Sequence of chain 1.A:
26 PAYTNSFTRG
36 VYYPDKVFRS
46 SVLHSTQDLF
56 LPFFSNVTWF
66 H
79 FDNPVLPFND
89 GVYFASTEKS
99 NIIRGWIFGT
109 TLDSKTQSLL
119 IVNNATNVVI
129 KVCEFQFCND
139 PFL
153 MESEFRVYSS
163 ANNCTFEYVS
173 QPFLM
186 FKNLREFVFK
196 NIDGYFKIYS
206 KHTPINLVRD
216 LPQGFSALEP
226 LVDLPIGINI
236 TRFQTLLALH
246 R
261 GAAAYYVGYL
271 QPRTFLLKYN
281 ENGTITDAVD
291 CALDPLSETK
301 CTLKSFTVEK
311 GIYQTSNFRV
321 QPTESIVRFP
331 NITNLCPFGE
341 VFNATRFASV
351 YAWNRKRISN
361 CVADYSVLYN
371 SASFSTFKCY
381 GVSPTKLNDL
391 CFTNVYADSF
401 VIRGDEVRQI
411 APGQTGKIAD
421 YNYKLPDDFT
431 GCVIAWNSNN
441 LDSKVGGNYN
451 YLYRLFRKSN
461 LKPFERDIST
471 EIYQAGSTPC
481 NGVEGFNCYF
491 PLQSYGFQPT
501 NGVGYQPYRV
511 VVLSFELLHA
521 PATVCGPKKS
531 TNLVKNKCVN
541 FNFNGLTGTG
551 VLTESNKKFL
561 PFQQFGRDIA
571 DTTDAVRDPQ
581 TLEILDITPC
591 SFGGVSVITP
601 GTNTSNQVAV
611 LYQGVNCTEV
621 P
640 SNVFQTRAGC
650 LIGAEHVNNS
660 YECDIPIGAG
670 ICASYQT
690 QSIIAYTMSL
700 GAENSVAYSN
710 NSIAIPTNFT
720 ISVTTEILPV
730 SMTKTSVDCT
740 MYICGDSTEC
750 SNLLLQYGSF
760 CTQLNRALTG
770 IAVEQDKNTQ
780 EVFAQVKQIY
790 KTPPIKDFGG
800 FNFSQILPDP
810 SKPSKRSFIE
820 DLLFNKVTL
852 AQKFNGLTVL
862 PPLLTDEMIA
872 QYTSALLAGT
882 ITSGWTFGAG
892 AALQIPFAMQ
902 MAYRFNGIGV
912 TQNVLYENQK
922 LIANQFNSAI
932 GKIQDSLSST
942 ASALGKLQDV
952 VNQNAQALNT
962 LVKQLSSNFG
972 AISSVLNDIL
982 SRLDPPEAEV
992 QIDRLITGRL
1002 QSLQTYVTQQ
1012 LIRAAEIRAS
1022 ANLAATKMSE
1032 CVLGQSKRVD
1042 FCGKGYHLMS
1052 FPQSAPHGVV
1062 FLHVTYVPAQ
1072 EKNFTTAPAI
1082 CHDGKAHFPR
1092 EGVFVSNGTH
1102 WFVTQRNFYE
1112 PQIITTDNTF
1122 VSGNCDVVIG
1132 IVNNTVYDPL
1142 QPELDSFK

A protein and the small-molecule ligand that binds it are described below.
Small molecule (SMILES): CC(=O)N[C@@H]1[C@@H](O)[C@H](O)[C@@H](CO)O[C@H]1O

Binding-site contacts:
Ligand atom O5 contacts residue ASN164 of chain 1.A at 4.0 Å.
Ligand atom C5 contacts residue ASN165 of chain 1.A at 3.7 Å.
Ligand atom C3 contacts residue ASN165 of chain 1.A at 3.8 Å.
Ligand atom C4 contacts residue ASN165 of chain 1.A at 4.2 Å.
Ligand atom O6 contacts residue ASN164 of chain 1.A at 4.4 Å.
Ligand atom C7 contacts residue ASN165 of chain 1.A at 3.1 Å.
Ligand atom O5 contacts residue ASN165 of chain 1.A at 2.4 Å (h-bond).
Ligand atom C1 contacts residue ASN165 of chain 1.A at 1.4 Å.
Ligand atom C5 contacts residue ASN164 of chain 1.A at 4.4 Å.
Ligand atom N2 contacts residue ASN165 of chain 1.A at 2.8 Å (h-bond).
Ligand atom O7 contacts residue ASN165 of chain 1.A at 3.1 Å (h-bond).
Ligand atom C6 contacts residue ASN164 of chain 1.A at 3.6 Å.
Ligand atom C2 contacts residue ASN165 of chain 1.A at 2.4 Å.
Ligand atom C8 contacts residue ASN165 of chain 1.A at 4.3 Å.